A small-molecule ligand and the protein it binds are described below.
Small molecule (SMILES): CCCc1cc(-c2nc(-c3ccc(C(=O)NCCC(F)(F)F)cc3)cs2)ccn1

Binding-site contacts:
Ligand atom C16 contacts residue ASN188 of chain 1.A at 3.2 Å.
Ligand atom C13 contacts residue GLY118 of chain 1.A at 3.7 Å.
Ligand atom C14 contacts residue ILE119 of chain 1.A at 3.8 Å (hydrophobic).
Ligand atom C7 contacts residue MET114 of chain 1.A at 3.4 Å (hydrophobic).
Ligand atom C11 contacts residue THR161 of chain 1.A at 3.4 Å.
Ligand atom F3 contacts residue PHE126 of chain 1.A at 3.6 Å.
Ligand atom C20 contacts residue PHE122 of chain 1.A at 3.6 Å (hydrophobic).
Ligand atom S1 contacts residue VAL164 of chain 1.A at 3.7 Å.
Ligand atom F3 contacts residue TRP150 of chain 1.A at 3.4 Å.
Ligand atom C11 contacts residue TYR160 of chain 1.A at 3.8 Å (hydrophobic).
Ligand atom C3 contacts residue LEU102 of chain 1.A at 3.8 Å (hydrophobic).
Ligand atom C15 contacts residue PHE122 of chain 1.A at 3.4 Å (hydrophobic).
Ligand atom C19 contacts residue ASN191 of chain 1.A at 3.6 Å.
Ligand atom F2 contacts residue GLU192 of chain 1.A at 3.3 Å.
Ligand atom C13 contacts residue ILE119 of chain 1.A at 3.8 Å (hydrophobic).
Ligand atom F3 contacts residue PHE196 of chain 1.A at 3.7 Å.
Ligand atom F2 contacts residue MET154 of chain 1.A at 3.6 Å.
Ligand atom C16 contacts residue PHE122 of chain 1.A at 3.5 Å (hydrophobic).
Ligand atom N3 contacts residue ASN188 of chain 1.A at 2.9 Å (h-bond).
Ligand atom C14 contacts residue PHE122 of chain 1.A at 3.7 Å (hydrophobic).
Ligand atom C8 contacts residue MET114 of chain 1.A at 3.0 Å (hydrophobic).
Ligand atom C19 contacts residue ASN188 of chain 1.A at 3.6 Å.
Ligand atom C15 contacts residue TRP219 of chain 1.A at 3.7 Å (hydrophobic).
Ligand atom C18 contacts residue ASN188 of chain 1.A at 3.8 Å.
Ligand atom O1 contacts residue ASN191 of chain 1.A at 2.9 Å (h-bond).
Ligand atom C18 contacts residue ASN191 of chain 1.A at 3.6 Å.
Ligand atom C14 contacts residue TRP219 of chain 1.A at 3.5 Å (hydrophobic).
Ligand atom C13 contacts residue TRP219 of chain 1.A at 3.7 Å (hydrophobic).
Ligand atom C5 contacts residue TYR160 of chain 1.A at 3.6 Å (hydrophobic).
Ligand atom N1 contacts residue MET114 of chain 1.A at 3.7 Å.
Ligand atom N2 contacts residue GLY118 of chain 1.A at 3.8 Å.
Ligand atom S1 contacts residue TYR160 of chain 1.A at 3.3 Å.
Ligand atom F1 contacts residue LEU195 of chain 1.A at 3.6 Å.
Ligand atom C17 contacts residue THR161 of chain 1.A at 3.2 Å.
Ligand atom F2 contacts residue TRP150 of chain 1.A at 3.5 Å.
Ligand atom C18 contacts residue PHE122 of chain 1.A at 3.5 Å (hydrophobic).
Ligand atom F3 contacts residue TRP157 of chain 1.A at 3.7 Å.
Ligand atom C3 contacts residue TYR160 of chain 1.A at 3.5 Å (hydrophobic).
Ligand atom C7 contacts residue GLY118 of chain 1.A at 3.7 Å.
Ligand atom O1 contacts residue PHE122 of chain 1.A at 3.4 Å.

Sequence of chain 1.A:
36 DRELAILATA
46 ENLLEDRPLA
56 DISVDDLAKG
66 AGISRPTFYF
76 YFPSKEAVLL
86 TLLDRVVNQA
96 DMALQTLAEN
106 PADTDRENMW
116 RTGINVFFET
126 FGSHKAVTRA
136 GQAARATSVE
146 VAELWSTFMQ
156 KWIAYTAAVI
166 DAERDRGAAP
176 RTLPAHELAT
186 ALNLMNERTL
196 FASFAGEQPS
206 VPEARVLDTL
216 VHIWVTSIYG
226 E